Binding-site contacts:
Ligand atom O7 contacts residue LYS181 of chain 40.E at 3.9 Å.
Ligand atom C8 contacts residue LYS181 of chain 40.E at 4.1 Å.
Ligand atom C7 contacts residue ASN259 of chain 40.F at 3.1 Å.
Ligand atom C3 contacts residue ASN259 of chain 40.F at 3.8 Å.
Ligand atom O6 contacts residue LYS115 of chain 40.E at 4.4 Å.
Ligand atom O6 contacts residue THR116 of chain 40.E at 3.5 Å.
Ligand atom N2 contacts residue ASN259 of chain 40.F at 2.9 Å (h-bond).
Ligand atom O5 contacts residue ASN259 of chain 40.F at 2.4 Å (h-bond).
Ligand atom C2 contacts residue ASN259 of chain 40.F at 2.4 Å.
Ligand atom C8 contacts residue ASN259 of chain 40.F at 4.4 Å.
Ligand atom C1 contacts residue ASN259 of chain 40.F at 1.4 Å.
Ligand atom O5 contacts residue THR116 of chain 40.E at 4.0 Å.
Ligand atom C5 contacts residue ASN259 of chain 40.F at 3.7 Å.
Ligand atom C4 contacts residue ASN259 of chain 40.F at 4.2 Å.
Ligand atom O7 contacts residue ASN259 of chain 40.F at 2.9 Å (h-bond).

Sequence of chain 40.F:
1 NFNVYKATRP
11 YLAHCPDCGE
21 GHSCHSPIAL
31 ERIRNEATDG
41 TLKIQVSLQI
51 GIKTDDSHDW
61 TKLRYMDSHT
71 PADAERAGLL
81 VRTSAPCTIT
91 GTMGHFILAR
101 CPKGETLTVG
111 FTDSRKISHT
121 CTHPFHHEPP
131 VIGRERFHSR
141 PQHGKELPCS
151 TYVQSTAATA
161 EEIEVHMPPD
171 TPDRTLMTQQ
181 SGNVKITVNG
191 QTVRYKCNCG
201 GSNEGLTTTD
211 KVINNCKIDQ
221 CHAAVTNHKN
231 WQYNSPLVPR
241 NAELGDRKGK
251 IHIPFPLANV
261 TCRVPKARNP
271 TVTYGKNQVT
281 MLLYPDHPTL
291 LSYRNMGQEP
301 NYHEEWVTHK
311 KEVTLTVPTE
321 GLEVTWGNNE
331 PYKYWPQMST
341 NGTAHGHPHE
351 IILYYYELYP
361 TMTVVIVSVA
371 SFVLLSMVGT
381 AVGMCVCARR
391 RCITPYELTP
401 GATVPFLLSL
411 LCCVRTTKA

A protein and the small-molecule ligand that binds it are described below.
Small molecule (SMILES): CC(=O)N[C@@H]1[C@@H](O)[C@H](O)[C@@H](CO)O[C@H]1O

Sequence of chain 40.E:
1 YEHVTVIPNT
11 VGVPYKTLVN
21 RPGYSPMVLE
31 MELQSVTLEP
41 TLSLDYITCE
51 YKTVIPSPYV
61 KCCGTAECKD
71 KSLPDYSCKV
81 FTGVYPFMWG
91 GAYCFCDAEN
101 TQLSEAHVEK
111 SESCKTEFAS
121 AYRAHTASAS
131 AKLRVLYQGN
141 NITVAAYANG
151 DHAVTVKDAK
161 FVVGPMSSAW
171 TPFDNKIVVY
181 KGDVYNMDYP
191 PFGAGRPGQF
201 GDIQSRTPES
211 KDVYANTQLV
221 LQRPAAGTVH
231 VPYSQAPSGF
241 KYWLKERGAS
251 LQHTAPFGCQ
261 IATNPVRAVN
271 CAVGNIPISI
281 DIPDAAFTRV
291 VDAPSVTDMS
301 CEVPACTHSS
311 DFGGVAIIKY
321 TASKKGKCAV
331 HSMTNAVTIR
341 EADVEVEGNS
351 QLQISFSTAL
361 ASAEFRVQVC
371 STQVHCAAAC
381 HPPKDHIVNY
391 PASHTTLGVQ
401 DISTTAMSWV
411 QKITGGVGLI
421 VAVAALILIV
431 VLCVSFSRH